Binding-site contacts:
Ligand atom O4 contacts residue ASN96 of chain 1.D at 4.2 Å.
Ligand atom C7 contacts residue PHE95 of chain 1.D at 3.8 Å (hydrophobic).
Ligand atom C4 contacts residue PHE95 of chain 1.D at 4.4 Å (hydrophobic).
Ligand atom O4 contacts residue PHE95 of chain 1.D at 4.2 Å.
Ligand atom O4 contacts residue GLU99 of chain 1.D at 2.6 Å (salt-bridge).
Ligand atom C57 contacts residue LEU91 of chain 1.D at 4.5 Å (hydrophobic).
Ligand atom O2 contacts residue ASN96 of chain 1.D at 3.7 Å.
Ligand atom O61 contacts residue LEU91 of chain 1.D at 3.5 Å.
Ligand atom C7 contacts residue ASN96 of chain 1.D at 4.5 Å.
Ligand atom C5 contacts residue GLU99 of chain 1.D at 4.0 Å.
Ligand atom O3 contacts residue GLU99 of chain 1.D at 3.3 Å (salt-bridge).
Ligand atom C57 contacts residue PRO92 of chain 1.D at 3.8 Å (hydrophobic).
Ligand atom O3 contacts residue PHE95 of chain 1.D at 4.2 Å.
Ligand atom O2 contacts residue PHE95 of chain 1.D at 4.4 Å.
Ligand atom O7 contacts residue PHE95 of chain 1.D at 3.8 Å.
Ligand atom C7 contacts residue GLU99 of chain 1.D at 3.6 Å.
Ligand atom O2 contacts residue PRO92 of chain 1.D at 3.5 Å (h-bond).
Ligand atom C2 contacts residue PHE95 of chain 1.D at 4.4 Å (hydrophobic).
Ligand atom O61 contacts residue PRO92 of chain 1.D at 3.1 Å (h-bond).
Ligand atom O6 contacts residue PRO92 of chain 1.D at 3.8 Å.

Sequence of chain 1.D:
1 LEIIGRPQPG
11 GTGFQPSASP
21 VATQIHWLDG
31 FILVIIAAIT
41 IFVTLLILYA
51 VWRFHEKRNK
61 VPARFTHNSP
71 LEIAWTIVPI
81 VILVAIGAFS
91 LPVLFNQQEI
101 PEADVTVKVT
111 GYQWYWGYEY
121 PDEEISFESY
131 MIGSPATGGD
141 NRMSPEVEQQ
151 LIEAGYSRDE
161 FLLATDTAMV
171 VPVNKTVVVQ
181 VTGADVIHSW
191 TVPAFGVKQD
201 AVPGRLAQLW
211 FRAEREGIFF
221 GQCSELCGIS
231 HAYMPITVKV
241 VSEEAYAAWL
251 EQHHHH

The small molecule below binds the protein below.
Small molecule (SMILES): CCCCCCCCCCO[C@@H]1O[C@H](CO)[C@@H](O[C@H]2O[C@H](CO)[C@@H](O)[C@H](O)[C@H]2O)[C@H](O)[C@H]1O